Sequence of chain 1.K:
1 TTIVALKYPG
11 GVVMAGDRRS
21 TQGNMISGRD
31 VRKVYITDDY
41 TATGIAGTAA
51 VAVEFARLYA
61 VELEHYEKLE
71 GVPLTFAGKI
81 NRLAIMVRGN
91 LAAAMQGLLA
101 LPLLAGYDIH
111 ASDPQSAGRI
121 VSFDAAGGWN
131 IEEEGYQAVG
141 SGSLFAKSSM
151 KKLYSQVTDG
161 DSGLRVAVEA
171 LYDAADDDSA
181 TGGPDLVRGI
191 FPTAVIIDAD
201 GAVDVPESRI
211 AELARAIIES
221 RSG

Sequence of chain 1.J:
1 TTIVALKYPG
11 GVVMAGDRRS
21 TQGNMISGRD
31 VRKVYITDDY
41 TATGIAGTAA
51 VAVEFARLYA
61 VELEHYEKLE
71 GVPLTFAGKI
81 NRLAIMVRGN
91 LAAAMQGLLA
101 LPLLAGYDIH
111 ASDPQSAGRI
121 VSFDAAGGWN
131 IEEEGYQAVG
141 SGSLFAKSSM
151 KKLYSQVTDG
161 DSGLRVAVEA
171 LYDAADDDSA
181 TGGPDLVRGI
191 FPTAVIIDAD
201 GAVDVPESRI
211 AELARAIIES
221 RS

Binding-site contacts:
Ligand atom O17 contacts residue ALA49 of chain 1.J at 3.0 Å (h-bond).
Ligand atom C02 contacts residue GLY47 of chain 1.J at 3.7 Å.
Ligand atom F08 contacts residue VAL31 of chain 1.J at 3.3 Å.
Ligand atom C09 contacts residue ALA52 of chain 1.J at 3.6 Å (hydrophobic).
Ligand atom C12 contacts residue GLY47 of chain 1.J at 3.6 Å.
Ligand atom C11 contacts residue ILE45 of chain 1.J at 3.0 Å (hydrophobic).
Ligand atom C26 contacts residue LEU98 of chain 1.J at 3.5 Å (hydrophobic).
Ligand atom C03 contacts residue GLY47 of chain 1.J at 3.5 Å.
Ligand atom C09 contacts residue TYR35 of chain 1.J at 3.6 Å (hydrophobic).
Ligand atom N04 contacts residue GLY47 of chain 1.J at 2.6 Å (h-bond).
Ligand atom N15 contacts residue THR21 of chain 1.J at 3.4 Å (h-bond).
Ligand atom C10 contacts residue ILE45 of chain 1.J at 3.6 Å (hydrophobic).
Ligand atom C01 contacts residue THR21 of chain 1.J at 3.5 Å.
Ligand atom C31 contacts residue ASP124 of chain 1.K at 3.6 Å.
Ligand atom C36 contacts residue TRP129 of chain 1.K at 3.4 Å (hydrophobic).
Ligand atom C38 contacts residue GLY128 of chain 1.K at 3.8 Å.
Ligand atom C05 contacts residue GLY47 of chain 1.J at 3.6 Å.
Ligand atom C37 contacts residue TRP129 of chain 1.K at 3.1 Å (hydrophobic).
Ligand atom C34 contacts residue SER20 of chain 1.J at 3.4 Å.
Ligand atom N14 contacts residue SER20 of chain 1.J at 3.0 Å (h-bond).
Ligand atom C35 contacts residue ASN130 of chain 1.K at 3.6 Å.
Ligand atom C07 contacts residue VAL31 of chain 1.J at 3.6 Å (hydrophobic).
Ligand atom C28 contacts residue ASP124 of chain 1.K at 3.6 Å.
Ligand atom O24 contacts residue ALA126 of chain 1.K at 3.6 Å.
Ligand atom C05 contacts residue ALA49 of chain 1.J at 3.6 Å (hydrophobic).
Ligand atom C11 contacts residue LYS33 of chain 1.J at 3.7 Å.
Ligand atom N04 contacts residue ALA49 of chain 1.J at 3.6 Å.
Ligand atom C39 contacts residue PHE123 of chain 1.K at 3.4 Å (hydrophobic).
Ligand atom C10 contacts residue ALA52 of chain 1.J at 3.5 Å (hydrophobic).
Ligand atom F08 contacts residue ALA49 of chain 1.J at 3.5 Å.
Ligand atom C38 contacts residue SER122 of chain 1.K at 3.5 Å.
Ligand atom C39 contacts residue ASP124 of chain 1.K at 3.7 Å.
Ligand atom N19 contacts residue ASP124 of chain 1.K at 2.8 Å (salt-bridge).
Ligand atom C18 contacts residue ASP124 of chain 1.K at 3.7 Å.
Ligand atom O41 contacts residue GLN22 of chain 1.J at 3.4 Å (h-bond).
Ligand atom C39 contacts residue SER122 of chain 1.K at 3.6 Å.
Ligand atom C13 contacts residue ALA49 of chain 1.J at 3.7 Å (hydrophobic).
Ligand atom N23 contacts residue ASP124 of chain 1.K at 3.7 Å.
Ligand atom C37 contacts residue ALA49 of chain 1.J at 3.7 Å (hydrophobic).
Ligand atom C10 contacts residue LYS33 of chain 1.J at 3.6 Å.

This protein binds this small molecule.
Small molecule (SMILES): Cc1cc(C(=O)N[C@@H](CC(=O)N2CCC[C@@H]2c2ccccc2)C(=O)N[C@@H](C)c2ncc(-c3ccccc3F)[nH]2)no1